Binding-site contacts:
Ligand atom P1 contacts residue LYS239 of chain 1.B at 4.0 Å.
Ligand atom O1 contacts residue GLN10 of chain 1.B at 4.0 Å.
Ligand atom C4 contacts residue SAH1 of chain 1.F at 3.3 Å.
Ligand atom C4 contacts residue TYR11 of chain 1.B at 3.3 Å (hydrophobic).
Ligand atom O4 contacts residue LYS239 of chain 1.B at 2.8 Å (salt-bridge).
Ligand atom C2 contacts residue ILE28 of chain 1.B at 3.5 Å (hydrophobic).
Ligand atom P1 contacts residue TYR152 of chain 1.B at 3.7 Å.
Ligand atom C3 contacts residue ALA120 of chain 1.B at 3.8 Å (hydrophobic).
Ligand atom O3 contacts residue LYS239 of chain 1.B at 4.1 Å.
Ligand atom N1 contacts residue TYR11 of chain 1.B at 3.9 Å.
Ligand atom O4 contacts residue TYR167 of chain 1.B at 3.6 Å.
Ligand atom C3 contacts residue ILE28 of chain 1.B at 3.6 Å (hydrophobic).
Ligand atom C3 contacts residue TYR152 of chain 1.B at 3.4 Å (hydrophobic).
Ligand atom C5 contacts residue TYR11 of chain 1.B at 3.8 Å (hydrophobic).
Ligand atom C4 contacts residue ALA120 of chain 1.B at 3.4 Å (hydrophobic).
Ligand atom P1 contacts residue ARG171 of chain 1.B at 3.8 Å.
Ligand atom C1 contacts residue TYR19 of chain 1.B at 3.6 Å (hydrophobic).
Ligand atom P1 contacts residue TYR19 of chain 1.B at 3.6 Å.
Ligand atom O3 contacts residue TYR19 of chain 1.B at 2.6 Å (h-bond).
Ligand atom O3 contacts residue ARG171 of chain 1.B at 3.0 Å (salt-bridge).
Ligand atom C5 contacts residue TYR173 of chain 1.B at 3.6 Å (hydrophobic).
Ligand atom C2 contacts residue GLN10 of chain 1.B at 4.0 Å.
Ligand atom C4 contacts residue ILE28 of chain 1.B at 3.4 Å (hydrophobic).
Ligand atom C2 contacts residue TYR11 of chain 1.B at 4.0 Å (hydrophobic).
Ligand atom P1 contacts residue TYR167 of chain 1.B at 3.7 Å.
Ligand atom O1 contacts residue ARG171 of chain 1.B at 3.0 Å (salt-bridge).
Ligand atom O2 contacts residue TYR173 of chain 1.B at 3.1 Å (h-bond).
Ligand atom O2 contacts residue TYR152 of chain 1.B at 3.8 Å.
Ligand atom C1 contacts residue TYR152 of chain 1.B at 3.9 Å (hydrophobic).
Ligand atom P1 contacts residue GLN10 of chain 1.B at 4.1 Å.
Ligand atom O1 contacts residue TYR173 of chain 1.B at 2.6 Å (h-bond).
Ligand atom N1 contacts residue ILE28 of chain 1.B at 3.6 Å.
Ligand atom O2 contacts residue TYR19 of chain 1.B at 3.4 Å (h-bond).
Ligand atom C5 contacts residue TYR152 of chain 1.B at 4.0 Å (hydrophobic).
Ligand atom O1 contacts residue TYR167 of chain 1.B at 2.6 Å (h-bond).
Ligand atom P1 contacts residue TYR173 of chain 1.B at 3.6 Å.
Ligand atom O2 contacts residue GLN10 of chain 1.B at 3.2 Å (h-bond).
Ligand atom C1 contacts residue GLN10 of chain 1.B at 3.9 Å.
Ligand atom O4 contacts residue TYR152 of chain 1.B at 2.6 Å (h-bond).
Ligand atom O1 contacts residue TYR152 of chain 1.B at 3.9 Å.

A protein and the small-molecule ligand that binds it are described below.
Small molecule (SMILES): C[N+](C)(C)CCOP(=O)(O)O

Sequence of chain 1.B:
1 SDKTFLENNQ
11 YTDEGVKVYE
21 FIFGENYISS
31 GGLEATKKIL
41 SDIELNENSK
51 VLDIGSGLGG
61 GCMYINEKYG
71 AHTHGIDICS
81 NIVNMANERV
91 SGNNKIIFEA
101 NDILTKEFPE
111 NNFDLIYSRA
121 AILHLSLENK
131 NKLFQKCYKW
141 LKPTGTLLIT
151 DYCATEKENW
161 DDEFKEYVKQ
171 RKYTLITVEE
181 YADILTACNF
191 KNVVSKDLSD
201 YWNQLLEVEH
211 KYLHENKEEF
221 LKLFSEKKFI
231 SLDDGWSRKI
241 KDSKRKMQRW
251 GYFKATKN